Sequence of chain 2.A:
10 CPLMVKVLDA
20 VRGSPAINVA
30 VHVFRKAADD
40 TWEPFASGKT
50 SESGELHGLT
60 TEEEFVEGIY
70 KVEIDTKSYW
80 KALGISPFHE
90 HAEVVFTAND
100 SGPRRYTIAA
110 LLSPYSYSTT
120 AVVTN

Binding-site contacts:
Ligand atom C2 contacts residue DIU1 of chain 2.C at 0.7 Å.
Ligand atom I2 contacts residue LEU110 of chain 2.A at 3.8 Å.
Ligand atom C2 contacts residue THR119 of chain 1.A at 4.0 Å.
Ligand atom O1 contacts residue LEU17 of chain 2.A at 3.8 Å.
Ligand atom C contacts residue DIU1 of chain 2.C at 0.9 Å.
Ligand atom C6 contacts residue LEU17 of chain 2.A at 4.2 Å (hydrophobic).
Ligand atom I1 contacts residue THR118 of chain 1.A at 3.8 Å.
Ligand atom O3 contacts residue ALA109 of chain 1.A at 4.1 Å.
Ligand atom O2 contacts residue ALA108 of chain 1.A at 3.4 Å.
Ligand atom C4 contacts residue LEU110 of chain 2.A at 4.1 Å (hydrophobic).
Ligand atom O1 contacts residue DIU1 of chain 2.C at 0.9 Å.
Ligand atom C1 contacts residue DIU1 of chain 2.C at 0.9 Å.
Ligand atom I1 contacts residue LEU110 of chain 1.A at 3.9 Å.
Ligand atom O2 contacts residue DIU1 of chain 2.C at 1.5 Å (h-bond).
Ligand atom I1 contacts residue DIU1 of chain 2.C at 0.5 Å.
Ligand atom O2 contacts residue LEU17 of chain 2.A at 3.8 Å.
Ligand atom C contacts residue LEU17 of chain 2.A at 3.6 Å (hydrophobic).
Ligand atom C5 contacts residue DIU1 of chain 2.C at 0.3 Å.
Ligand atom C4 contacts residue DIU1 of chain 2.C at 0.1 Å.
Ligand atom I2 contacts residue THR118 of chain 2.A at 4.0 Å.
Ligand atom C5 contacts residue LEU110 of chain 2.A at 4.2 Å (hydrophobic).
Ligand atom O3 contacts residue ALA108 of chain 1.A at 2.5 Å.
Ligand atom O3 contacts residue DIU1 of chain 2.C at 1.8 Å.
Ligand atom I1 contacts residue THR119 of chain 1.A at 3.8 Å.
Ligand atom C4 contacts residue LEU110 of chain 1.A at 4.2 Å (hydrophobic).
Ligand atom I2 contacts residue SER117 of chain 2.A at 3.7 Å.
Ligand atom C2 contacts residue ALA108 of chain 1.A at 3.9 Å (hydrophobic).
Ligand atom I1 contacts residue ALA108 of chain 1.A at 3.9 Å.
Ligand atom I2 contacts residue ALA108 of chain 2.A at 3.7 Å.
Ligand atom I2 contacts residue ALA109 of chain 2.A at 3.9 Å.
Ligand atom I2 contacts residue DIU1 of chain 2.C at 0.5 Å.
Ligand atom C1 contacts residue LEU17 of chain 2.A at 3.9 Å (hydrophobic).
Ligand atom O3 contacts residue THR119 of chain 1.A at 3.7 Å.
Ligand atom C6 contacts residue DIU1 of chain 2.C at 0.7 Å.
Ligand atom I1 contacts residue ALA109 of chain 1.A at 4.1 Å.
Ligand atom I2 contacts residue THR119 of chain 2.A at 3.9 Å.
Ligand atom O2 contacts residue LYS15 of chain 1.A at 4.0 Å.
Ligand atom O1 contacts residue LYS15 of chain 2.A at 4.2 Å.
Ligand atom C3 contacts residue DIU1 of chain 2.C at 0.3 Å.
Ligand atom I1 contacts residue SER117 of chain 1.A at 3.5 Å.

This protein binds this small molecule.
Small molecule (SMILES): O=C(O)c1cc(I)cc(I)c1O

Sequence of chain 1.A:
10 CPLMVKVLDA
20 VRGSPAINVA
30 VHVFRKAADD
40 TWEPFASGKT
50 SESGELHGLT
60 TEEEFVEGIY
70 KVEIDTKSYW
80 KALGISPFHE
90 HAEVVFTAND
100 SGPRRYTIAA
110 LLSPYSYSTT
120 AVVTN